A protein and the small-molecule ligand that binds it are described below.
Small molecule (SMILES): S=C(NCCc1ccccc1)Nc1cccnc1

Sequence of chain 1.A:
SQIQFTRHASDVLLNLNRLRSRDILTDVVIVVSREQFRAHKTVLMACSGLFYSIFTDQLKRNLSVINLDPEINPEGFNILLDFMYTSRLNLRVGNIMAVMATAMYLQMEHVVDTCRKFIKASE

Sequence of chain 1.B:
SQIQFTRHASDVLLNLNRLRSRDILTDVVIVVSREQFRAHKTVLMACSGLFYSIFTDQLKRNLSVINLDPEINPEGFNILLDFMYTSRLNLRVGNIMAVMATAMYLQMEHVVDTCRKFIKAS

Binding-site contacts:
Ligand atom NAO contacts residue ALA54 of chain 1.A at 4.1 Å.
Ligand atom NAM contacts residue CYS55 of chain 1.A at 4.3 Å.
Ligand atom CAH contacts residue ARG26 of chain 1.B at 4.5 Å.
Ligand atom CAR contacts residue ASN23 of chain 1.B at 4.1 Å.
Ligand atom CAL contacts residue ARG26 of chain 1.B at 4.0 Å.
Ligand atom SAA contacts residue ASN23 of chain 1.B at 3.5 Å.
Ligand atom NAM contacts residue GLY57 of chain 1.A at 4.0 Å.
Ligand atom CAL contacts residue TYR60 of chain 1.A at 4.4 Å (hydrophobic).
Ligand atom NAO contacts residue MET53 of chain 1.A at 2.8 Å (h-bond).
Ligand atom CAP contacts residue MET53 of chain 1.A at 3.8 Å (hydrophobic).
Ligand atom CAP contacts residue TYR60 of chain 1.A at 3.7 Å (hydrophobic).
Ligand atom CAI contacts residue MET53 of chain 1.A at 4.3 Å (hydrophobic).
Ligand atom CAK contacts residue ARG26 of chain 1.B at 4.2 Å.
Ligand atom CAI contacts residue TYR60 of chain 1.A at 3.4 Å (hydrophobic).
Ligand atom CAJ contacts residue SER56 of chain 1.A at 4.3 Å.
Ligand atom SAA contacts residue MET53 of chain 1.A at 3.9 Å.
Ligand atom SAA contacts residue ALA54 of chain 1.A at 4.3 Å.
Ligand atom SAA contacts residue LEU27 of chain 1.B at 3.7 Å.
Ligand atom CAE contacts residue TYR60 of chain 1.A at 4.1 Å (hydrophobic).
Ligand atom CAJ contacts residue CYS55 of chain 1.A at 4.4 Å (hydrophobic).
Ligand atom NAN contacts residue TYR60 of chain 1.A at 4.1 Å.
Ligand atom CAK contacts residue ASN23 of chain 1.B at 3.8 Å.
Ligand atom NAM contacts residue SER56 of chain 1.A at 4.1 Å.
Ligand atom CAF contacts residue GLY57 of chain 1.A at 3.7 Å.
Ligand atom CAJ contacts residue MET53 of chain 1.A at 3.4 Å (hydrophobic).
Ligand atom CAQ contacts residue TYR60 of chain 1.A at 4.5 Å (hydrophobic).
Ligand atom CAE contacts residue GLY57 of chain 1.A at 4.0 Å.
Ligand atom CAJ contacts residue ALA54 of chain 1.A at 3.8 Å (hydrophobic).
Ligand atom NAO contacts residue TYR60 of chain 1.A at 3.4 Å.
Ligand atom CAG contacts residue TYR60 of chain 1.A at 3.6 Å (hydrophobic).
Ligand atom CAR contacts residue MET53 of chain 1.A at 3.3 Å (hydrophobic).
Ligand atom CAR contacts residue TYR60 of chain 1.A at 3.9 Å (hydrophobic).
Ligand atom CAC contacts residue TYR60 of chain 1.A at 4.0 Å (hydrophobic).
Ligand atom NAN contacts residue ARG26 of chain 1.B at 4.5 Å.
Ligand atom NAN contacts residue ASN23 of chain 1.B at 3.4 Å (h-bond).
Ligand atom CAF contacts residue SER56 of chain 1.A at 4.4 Å.
Ligand atom CAJ contacts residue ASN23 of chain 1.B at 3.8 Å.
Ligand atom CAP contacts residue ASN23 of chain 1.B at 3.6 Å.
Ligand atom NAO contacts residue ASN23 of chain 1.B at 3.8 Å.
Ligand atom SAA contacts residue TYR60 of chain 1.A at 4.0 Å.